Binding-site contacts:
Ligand atom C31 contacts residue TYR140 of chain 1.A at 3.6 Å (hydrophobic).
Ligand atom CL8 contacts residue HEM1 of chain 1.B at 3.7 Å.
Ligand atom C22 contacts residue HIS381 of chain 1.A at 3.8 Å.
Ligand atom C18 contacts residue HIS381 of chain 1.A at 3.7 Å.
Ligand atom C44 contacts residue GLY310 of chain 1.A at 3.0 Å.
Ligand atom C13 contacts residue PRO238 of chain 1.A at 3.6 Å (hydrophobic).
Ligand atom C13 contacts residue THR507 of chain 1.A at 3.2 Å.
Ligand atom C12 contacts residue THR507 of chain 1.A at 3.2 Å.
Ligand atom C21 contacts residue SER508 of chain 1.A at 3.6 Å.
Ligand atom N39 contacts residue HEM1 of chain 1.B at 2.1 Å.
Ligand atom C09 contacts residue GLY73 of chain 1.A at 3.6 Å.
Ligand atom C30 contacts residue TYR126 of chain 1.A at 3.7 Å (hydrophobic).
Ligand atom CL9 contacts residue PHE236 of chain 1.A at 3.2 Å.
Ligand atom C19 contacts residue PHE384 of chain 1.A at 3.2 Å (hydrophobic).
Ligand atom C22 contacts residue SER508 of chain 1.A at 3.1 Å.
Ligand atom C27 contacts residue TYR126 of chain 1.A at 3.7 Å (hydrophobic).
Ligand atom C44 contacts residue GLY314 of chain 1.A at 3.7 Å.
Ligand atom C46 contacts residue HEM1 of chain 1.B at 3.6 Å.
Ligand atom C45 contacts residue GLY310 of chain 1.A at 3.5 Å.
Ligand atom C18 contacts residue PHE384 of chain 1.A at 3.8 Å (hydrophobic).
Ligand atom N10 contacts residue ALA69 of chain 1.A at 3.3 Å (h-bond).
Ligand atom C24 contacts residue MET509 of chain 1.A at 3.5 Å (hydrophobic).
Ligand atom C15 contacts residue TYR72 of chain 1.A at 3.6 Å (hydrophobic).
Ligand atom C21 contacts residue MET509 of chain 1.A at 3.3 Å (hydrophobic).
Ligand atom C40 contacts residue HEM1 of chain 1.B at 3.1 Å.
Ligand atom C44 contacts residue PHE134 of chain 1.A at 3.6 Å (hydrophobic).
Ligand atom CL8 contacts residue ILE139 of chain 1.A at 3.3 Å.
Ligand atom N08 contacts residue GLY73 of chain 1.A at 3.4 Å.
Ligand atom C09 contacts residue ALA69 of chain 1.A at 3.4 Å (hydrophobic).
Ligand atom N41 contacts residue GLY314 of chain 1.A at 2.8 Å (h-bond).
Ligand atom CL8 contacts residue GLY310 of chain 1.A at 3.1 Å.
Ligand atom C40 contacts residue GLY314 of chain 1.A at 2.6 Å.
Ligand atom C38 contacts residue HEM1 of chain 1.B at 3.1 Å.
Ligand atom CL8 contacts residue VAL311 of chain 1.A at 3.7 Å.
Ligand atom C28 contacts residue SER382 of chain 1.A at 3.3 Å.
Ligand atom C32 contacts residue TYR140 of chain 1.A at 3.6 Å (hydrophobic).
Ligand atom C47 contacts residue HEM1 of chain 1.B at 3.8 Å.
Ligand atom O07 contacts residue THR507 of chain 1.A at 3.5 Å.
Ligand atom C16 contacts residue TYR72 of chain 1.A at 3.6 Å (hydrophobic).
Ligand atom CL9 contacts residue GLY314 of chain 1.A at 3.7 Å.

Sequence of chain 1.A:
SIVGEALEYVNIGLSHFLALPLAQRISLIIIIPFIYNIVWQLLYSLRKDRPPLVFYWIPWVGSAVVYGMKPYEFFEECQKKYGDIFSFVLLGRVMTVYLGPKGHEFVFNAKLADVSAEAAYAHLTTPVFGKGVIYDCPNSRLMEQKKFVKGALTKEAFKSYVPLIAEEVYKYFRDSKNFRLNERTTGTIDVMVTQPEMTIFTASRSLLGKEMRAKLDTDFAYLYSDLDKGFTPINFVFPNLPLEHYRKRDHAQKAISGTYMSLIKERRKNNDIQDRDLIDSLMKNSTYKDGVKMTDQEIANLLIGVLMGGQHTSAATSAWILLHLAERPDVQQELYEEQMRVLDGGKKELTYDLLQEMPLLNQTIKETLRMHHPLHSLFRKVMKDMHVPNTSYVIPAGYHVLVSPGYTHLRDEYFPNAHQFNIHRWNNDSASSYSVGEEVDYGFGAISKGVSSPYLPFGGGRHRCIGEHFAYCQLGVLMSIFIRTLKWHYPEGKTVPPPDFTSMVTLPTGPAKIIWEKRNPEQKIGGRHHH

A protein and the small-molecule ligand that binds it are described below.
Small molecule (SMILES): CC[C@@H](C)n1ncn(-c2ccc(N3CCN(c4ccc(OC[C@H]5CO[C@](Cn6cncn6)(c6ccc(Cl)cc6Cl)O5)cc4)CC3)cc2)c1=O